Binding-site contacts:
Ligand atom CAX contacts residue CYS90 of chain 1.A at 1.6 Å (hydrophobic).
Ligand atom C contacts residue CYS90 of chain 1.A at 3.5 Å (hydrophobic).
Ligand atom OAF contacts residue GLN84 of chain 1.A at 3.4 Å (h-bond).
Ligand atom CAZ contacts residue CYS90 of chain 1.A at 2.7 Å (hydrophobic).
Ligand atom CD1 contacts residue GLY246 of chain 1.A at 3.9 Å.
Ligand atom CAU contacts residue GLY183 of chain 1.A at 3.8 Å.
Ligand atom OAF contacts residue CYS90 of chain 1.A at 2.6 Å (h-bond).
Ligand atom CD2 contacts residue ALA248 of chain 1.A at 3.9 Å (hydrophobic).
Ligand atom CAJ contacts residue CYS184 of chain 1.A at 3.7 Å (hydrophobic).
Ligand atom CAZ contacts residue GLY246 of chain 1.A at 3.8 Å.
Ligand atom CAI contacts residue GLY183 of chain 1.A at 3.6 Å.
Ligand atom CA contacts residue GLY183 of chain 1.A at 3.6 Å.
Ligand atom CD2 contacts residue SER226 of chain 1.A at 3.7 Å.
Ligand atom CD2 contacts residue THR185 of chain 1.A at 3.8 Å.
Ligand atom OAE contacts residue GLY88 of chain 1.A at 3.8 Å.
Ligand atom C contacts residue GLY246 of chain 1.A at 3.7 Å.
Ligand atom CAV contacts residue GLY183 of chain 1.A at 3.5 Å.
Ligand atom O contacts residue CYS90 of chain 1.A at 3.9 Å.
Ligand atom OAF contacts residue GLY88 of chain 1.A at 3.6 Å.
Ligand atom CAK contacts residue GLY183 of chain 1.A at 3.6 Å.
Ligand atom CG contacts residue GLY183 of chain 1.A at 3.7 Å.
Ligand atom CAJ contacts residue GLY183 of chain 1.A at 3.5 Å.
Ligand atom CAZ contacts residue GLY88 of chain 1.A at 3.5 Å.
Ligand atom OAF contacts residue HIS247 of chain 1.A at 3.7 Å.
Ligand atom CAH contacts residue CYS184 of chain 1.A at 3.3 Å (hydrophobic).
Ligand atom CAN contacts residue GLY88 of chain 1.A at 3.9 Å.
Ligand atom O contacts residue GLY88 of chain 1.A at 3.8 Å.
Ligand atom CAX contacts residue HIS247 of chain 1.A at 3.7 Å.
Ligand atom NAQ contacts residue CYS90 of chain 1.A at 3.0 Å (h-bond).
Ligand atom C contacts residue GLY183 of chain 1.A at 3.8 Å.
Ligand atom O contacts residue GLY183 of chain 1.A at 2.8 Å (h-bond).
Ligand atom CAM contacts residue GLY182 of chain 1.A at 3.9 Å.
Ligand atom CAL contacts residue GLY183 of chain 1.A at 3.4 Å.
Ligand atom NAQ contacts residue GLY246 of chain 1.A at 2.8 Å (h-bond).
Ligand atom CA contacts residue GLY246 of chain 1.A at 3.5 Å.
Ligand atom CB contacts residue GLY183 of chain 1.A at 3.4 Å.
Ligand atom N contacts residue GLY183 of chain 1.A at 3.0 Å (h-bond).
Ligand atom O contacts residue GLY182 of chain 1.A at 3.0 Å.
Ligand atom CAH contacts residue GLY183 of chain 1.A at 3.7 Å.
Ligand atom O contacts residue TRP91 of chain 1.A at 3.4 Å.

The protein below binds the small molecule below.
Small molecule (SMILES): CC(C)C[C@H](NC(=S)Nc1ccccc1)C(=O)N[C@H](CO)CCO

Sequence of chain 1.A:
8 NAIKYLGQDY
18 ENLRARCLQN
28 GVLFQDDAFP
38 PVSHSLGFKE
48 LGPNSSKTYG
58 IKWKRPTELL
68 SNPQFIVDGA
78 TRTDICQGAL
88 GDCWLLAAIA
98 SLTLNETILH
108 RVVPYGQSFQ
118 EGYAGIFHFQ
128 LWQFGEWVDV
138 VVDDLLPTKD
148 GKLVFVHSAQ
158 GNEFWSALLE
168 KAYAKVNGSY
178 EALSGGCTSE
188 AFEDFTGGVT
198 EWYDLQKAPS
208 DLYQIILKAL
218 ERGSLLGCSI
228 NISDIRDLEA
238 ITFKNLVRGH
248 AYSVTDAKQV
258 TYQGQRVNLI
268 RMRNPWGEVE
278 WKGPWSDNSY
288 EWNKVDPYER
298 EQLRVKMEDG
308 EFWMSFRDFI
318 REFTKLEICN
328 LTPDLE